A protein and the small-molecule ligand that binds it are described below.
Small molecule (SMILES): Nc1ncnc2c1ncn2[C@@H]1O[C@H](CO[P](=O)(O)O[P](=O)(O)NP(=O)(O)O)[C@@H](O)[C@H]1O

Sequence of chain 1.A:
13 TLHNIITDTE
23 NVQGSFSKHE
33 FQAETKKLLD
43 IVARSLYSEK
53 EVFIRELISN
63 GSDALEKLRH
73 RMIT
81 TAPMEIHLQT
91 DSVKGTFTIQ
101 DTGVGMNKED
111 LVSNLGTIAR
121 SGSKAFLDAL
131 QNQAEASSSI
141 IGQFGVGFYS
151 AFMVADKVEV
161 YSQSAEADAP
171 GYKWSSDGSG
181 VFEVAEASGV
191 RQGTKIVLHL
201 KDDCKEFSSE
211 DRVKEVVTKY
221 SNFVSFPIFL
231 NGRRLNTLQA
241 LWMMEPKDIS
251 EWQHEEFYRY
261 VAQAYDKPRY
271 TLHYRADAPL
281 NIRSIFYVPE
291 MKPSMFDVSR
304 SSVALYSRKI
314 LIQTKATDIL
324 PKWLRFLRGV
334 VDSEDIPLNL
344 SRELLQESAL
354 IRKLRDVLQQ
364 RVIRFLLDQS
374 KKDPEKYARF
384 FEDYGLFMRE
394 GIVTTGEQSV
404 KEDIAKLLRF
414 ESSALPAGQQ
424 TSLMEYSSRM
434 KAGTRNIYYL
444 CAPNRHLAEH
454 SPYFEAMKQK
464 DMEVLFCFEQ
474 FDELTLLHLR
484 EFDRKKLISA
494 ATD

Binding-site contacts:
Ligand atom N3 contacts residue MET106 of chain 1.A at 3.6 Å.
Ligand atom O1A contacts residue ASN62 of chain 1.A at 2.9 Å (h-bond).
Ligand atom C2 contacts residue ALA66 of chain 1.A at 3.6 Å (hydrophobic).
Ligand atom N3B contacts residue PHE144 of chain 1.A at 3.3 Å (h-bond).
Ligand atom N6 contacts residue ASP101 of chain 1.A at 2.9 Å (salt-bridge).
Ligand atom N3B contacts residue GLY145 of chain 1.A at 3.0 Å (h-bond).
Ligand atom O3' contacts residue GLY122 of chain 1.A at 2.9 Å (h-bond).
Ligand atom PG contacts residue MG1 of chain 1.D at 3.3 Å.
Ligand atom O3G contacts residue GLN143 of chain 1.A at 2.7 Å (h-bond).
Ligand atom O2A contacts residue GLY147 of chain 1.A at 3.2 Å (h-bond).
Ligand atom O2G contacts residue MG1 of chain 1.D at 2.1 Å.
Ligand atom O3G contacts residue ARG345 of chain 1.A at 2.7 Å (salt-bridge).
Ligand atom O2G contacts residue GLU58 of chain 1.A at 3.5 Å (salt-bridge).
Ligand atom O1G contacts residue GLY145 of chain 1.A at 3.1 Å (h-bond).
Ligand atom N1 contacts residue ALA66 of chain 1.A at 3.2 Å.
Ligand atom N3B contacts residue GLN143 of chain 1.A at 3.1 Å (h-bond).
Ligand atom O2A contacts residue VAL146 of chain 1.A at 3.4 Å.
Ligand atom O2B contacts residue MG1 of chain 1.D at 2.2 Å.
Ligand atom N1 contacts residue THR194 of chain 1.A at 3.4 Å (h-bond).
Ligand atom PB contacts residue MG1 of chain 1.D at 3.1 Å.
Ligand atom O1A contacts residue PHE148 of chain 1.A at 3.2 Å (h-bond).
Ligand atom O2' contacts residue ASN114 of chain 1.A at 3.3 Å (h-bond).
Ligand atom O2B contacts residue ASN62 of chain 1.A at 3.0 Å (h-bond).
Ligand atom O1A contacts residue MG1 of chain 1.D at 2.1 Å.
Ligand atom PG contacts residue PHE144 of chain 1.A at 3.6 Å.
Ligand atom O3A contacts residue GLY145 of chain 1.A at 3.2 Å.
Ligand atom N3B contacts residue GLY142 of chain 1.A at 3.5 Å.
Ligand atom PA contacts residue MG1 of chain 1.D at 3.3 Å.
Ligand atom O1A contacts residue GLY147 of chain 1.A at 3.6 Å.
Ligand atom O2A contacts residue PHE148 of chain 1.A at 2.9 Å (h-bond).
Ligand atom PA contacts residue PHE148 of chain 1.A at 3.5 Å.
Ligand atom N7 contacts residue ASN62 of chain 1.A at 3.4 Å.
Ligand atom O1G contacts residue GLY147 of chain 1.A at 2.8 Å (h-bond).
Ligand atom O1G contacts residue VAL146 of chain 1.A at 2.9 Å (h-bond).
Ligand atom PG contacts residue GLY145 of chain 1.A at 3.6 Å.
Ligand atom O2A contacts residue GLY145 of chain 1.A at 3.5 Å.
Ligand atom O1B contacts residue SER121 of chain 1.A at 2.5 Å (h-bond).
Ligand atom O3G contacts residue PHE144 of chain 1.A at 3.0 Å (h-bond).
Ligand atom O3G contacts residue GLY142 of chain 1.A at 3.5 Å.
Ligand atom O3A contacts residue MG1 of chain 1.D at 3.5 Å.